Sequence of chain 1.B:
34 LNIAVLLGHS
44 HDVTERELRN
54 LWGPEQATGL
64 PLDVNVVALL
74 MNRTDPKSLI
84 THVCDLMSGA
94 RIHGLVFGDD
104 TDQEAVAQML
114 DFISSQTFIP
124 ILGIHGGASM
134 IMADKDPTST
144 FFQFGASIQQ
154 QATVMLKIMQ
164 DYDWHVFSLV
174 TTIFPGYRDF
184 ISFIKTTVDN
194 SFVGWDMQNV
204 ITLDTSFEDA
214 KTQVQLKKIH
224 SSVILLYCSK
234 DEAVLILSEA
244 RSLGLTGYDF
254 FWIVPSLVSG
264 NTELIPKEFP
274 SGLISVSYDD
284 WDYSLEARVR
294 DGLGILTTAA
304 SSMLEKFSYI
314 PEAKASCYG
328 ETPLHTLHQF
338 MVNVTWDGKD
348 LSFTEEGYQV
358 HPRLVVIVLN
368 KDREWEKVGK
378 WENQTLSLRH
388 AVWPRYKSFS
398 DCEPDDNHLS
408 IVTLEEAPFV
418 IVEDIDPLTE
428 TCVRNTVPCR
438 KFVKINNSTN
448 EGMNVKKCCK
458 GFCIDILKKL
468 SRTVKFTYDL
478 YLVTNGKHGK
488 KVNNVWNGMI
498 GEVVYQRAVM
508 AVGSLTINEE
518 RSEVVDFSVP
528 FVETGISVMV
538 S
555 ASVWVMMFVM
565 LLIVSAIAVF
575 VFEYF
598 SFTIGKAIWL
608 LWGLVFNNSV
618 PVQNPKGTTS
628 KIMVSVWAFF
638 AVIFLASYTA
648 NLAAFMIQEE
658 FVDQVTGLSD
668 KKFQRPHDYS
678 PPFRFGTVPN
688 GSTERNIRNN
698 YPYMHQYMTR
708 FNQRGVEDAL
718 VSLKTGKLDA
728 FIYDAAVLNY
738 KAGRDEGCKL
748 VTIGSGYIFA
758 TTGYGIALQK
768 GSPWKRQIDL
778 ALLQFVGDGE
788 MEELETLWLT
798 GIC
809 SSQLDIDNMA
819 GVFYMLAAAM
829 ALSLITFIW

A protein and the small-molecule ligand that binds it are described below.
Small molecule (SMILES): CC(=O)N[C@@H]1[C@@H](O)[C@H](O)[C@@H](CO)O[C@H]1O

Binding-site contacts:
Ligand atom C7 contacts residue ASN444 of chain 1.B at 4.1 Å.
Ligand atom O7 contacts residue ASN443 of chain 1.B at 3.3 Å (h-bond).
Ligand atom O5 contacts residue ASN444 of chain 1.B at 2.3 Å (h-bond).
Ligand atom O7 contacts residue ASN444 of chain 1.B at 4.5 Å.
Ligand atom C7 contacts residue ILE442 of chain 1.B at 3.5 Å (hydrophobic).
Ligand atom C1 contacts residue ASN444 of chain 1.B at 1.4 Å.
Ligand atom O7 contacts residue ILE442 of chain 1.B at 3.2 Å (h-bond).
Ligand atom C8 contacts residue ILE442 of chain 1.B at 3.4 Å (hydrophobic).
Ligand atom C4 contacts residue ASN444 of chain 1.B at 4.2 Å.
Ligand atom N2 contacts residue ASN444 of chain 1.B at 3.0 Å (h-bond).
Ligand atom C5 contacts residue ASN444 of chain 1.B at 3.7 Å.
Ligand atom C3 contacts residue ASN444 of chain 1.B at 3.8 Å.
Ligand atom C7 contacts residue ASN443 of chain 1.B at 4.4 Å.
Ligand atom N2 contacts residue ILE442 of chain 1.B at 4.5 Å.
Ligand atom C2 contacts residue ASN444 of chain 1.B at 2.5 Å.